This small molecule binds to this protein.
Small molecule (SMILES): CC(=O)N[C@@H]1[C@@H](O)[C@H](O)[C@@H](CO)O[C@H]1O

Binding-site contacts:
Ligand atom C5 contacts residue ASN801 of chain 1.B at 3.6 Å.
Ligand atom O5 contacts residue SER803 of chain 1.B at 3.5 Å (h-bond).
Ligand atom C5 contacts residue SER803 of chain 1.B at 3.7 Å.
Ligand atom O7 contacts residue ASN801 of chain 1.B at 3.8 Å.
Ligand atom C1 contacts residue SER803 of chain 1.B at 3.3 Å.
Ligand atom C1 contacts residue ASN801 of chain 1.B at 1.4 Å.
Ligand atom O5 contacts residue ASN801 of chain 1.B at 2.4 Å (h-bond).
Ligand atom C3 contacts residue ASN801 of chain 1.B at 3.8 Å.
Ligand atom C8 contacts residue ASN801 of chain 1.B at 4.4 Å.
Ligand atom C4 contacts residue ASN801 of chain 1.B at 4.2 Å.
Ligand atom C2 contacts residue ASN801 of chain 1.B at 2.5 Å.
Ligand atom C7 contacts residue ASN801 of chain 1.B at 3.5 Å.
Ligand atom N2 contacts residue ASN801 of chain 1.B at 2.9 Å (h-bond).

Sequence of chain 1.B:
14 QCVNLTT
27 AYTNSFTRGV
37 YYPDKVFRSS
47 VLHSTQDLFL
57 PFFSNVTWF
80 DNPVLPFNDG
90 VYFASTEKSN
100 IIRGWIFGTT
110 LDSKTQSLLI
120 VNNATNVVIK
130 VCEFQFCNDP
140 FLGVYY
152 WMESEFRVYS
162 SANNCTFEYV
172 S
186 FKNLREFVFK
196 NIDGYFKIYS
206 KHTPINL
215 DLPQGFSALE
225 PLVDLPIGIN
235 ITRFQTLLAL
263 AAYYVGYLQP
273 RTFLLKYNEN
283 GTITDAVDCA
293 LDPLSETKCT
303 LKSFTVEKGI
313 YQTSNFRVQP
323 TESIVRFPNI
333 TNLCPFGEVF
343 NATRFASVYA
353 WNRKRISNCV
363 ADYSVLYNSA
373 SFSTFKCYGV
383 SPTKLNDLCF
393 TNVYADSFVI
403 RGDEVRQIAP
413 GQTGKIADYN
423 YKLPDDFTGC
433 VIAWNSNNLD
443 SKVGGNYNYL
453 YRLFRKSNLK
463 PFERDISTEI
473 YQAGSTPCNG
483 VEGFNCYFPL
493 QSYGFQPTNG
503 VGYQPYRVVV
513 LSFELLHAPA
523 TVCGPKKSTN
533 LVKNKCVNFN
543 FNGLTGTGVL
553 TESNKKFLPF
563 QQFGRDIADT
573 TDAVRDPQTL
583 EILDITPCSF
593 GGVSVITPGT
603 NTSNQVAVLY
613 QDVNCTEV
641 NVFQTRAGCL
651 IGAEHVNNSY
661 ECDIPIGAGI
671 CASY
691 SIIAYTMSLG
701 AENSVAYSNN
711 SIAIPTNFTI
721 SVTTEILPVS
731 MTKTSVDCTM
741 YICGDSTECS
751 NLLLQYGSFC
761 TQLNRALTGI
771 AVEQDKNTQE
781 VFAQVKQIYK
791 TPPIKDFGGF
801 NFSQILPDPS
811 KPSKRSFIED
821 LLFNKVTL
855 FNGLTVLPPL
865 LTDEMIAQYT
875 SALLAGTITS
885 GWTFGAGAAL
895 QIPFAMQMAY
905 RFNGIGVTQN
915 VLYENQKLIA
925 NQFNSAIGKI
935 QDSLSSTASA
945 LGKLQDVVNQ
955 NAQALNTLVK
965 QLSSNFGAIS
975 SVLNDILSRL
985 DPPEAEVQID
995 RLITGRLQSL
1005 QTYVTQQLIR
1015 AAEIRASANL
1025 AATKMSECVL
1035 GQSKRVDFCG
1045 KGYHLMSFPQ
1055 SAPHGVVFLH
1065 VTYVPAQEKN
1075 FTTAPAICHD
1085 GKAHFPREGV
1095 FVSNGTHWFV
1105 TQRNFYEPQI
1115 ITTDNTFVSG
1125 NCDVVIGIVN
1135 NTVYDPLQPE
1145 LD